A small-molecule ligand and the protein it binds are described below.
Small molecule (SMILES): CC(=O)N[C@@H]1[C@@H](O)[C@H](O)[C@@H](CO)O[C@H]1O

Binding-site contacts:
Ligand atom O7 contacts residue ASN283 of chain 1.B at 3.7 Å.
Ligand atom C7 contacts residue THR312 of chain 1.B at 4.0 Å.
Ligand atom N2 contacts residue ASN283 of chain 1.B at 2.8 Å (h-bond).
Ligand atom C6 contacts residue ALA281 of chain 1.B at 4.1 Å (hydrophobic).
Ligand atom C8 contacts residue SER311 of chain 1.B at 3.3 Å.
Ligand atom N2 contacts residue SER311 of chain 1.B at 4.5 Å.
Ligand atom C1 contacts residue ASN283 of chain 1.B at 1.4 Å.
Ligand atom C4 contacts residue ASN283 of chain 1.B at 4.2 Å.
Ligand atom C7 contacts residue ASN283 of chain 1.B at 3.2 Å.
Ligand atom C8 contacts residue ILE310 of chain 1.B at 3.7 Å (hydrophobic).
Ligand atom C7 contacts residue SER311 of chain 1.B at 3.5 Å.
Ligand atom C2 contacts residue ASN283 of chain 1.B at 2.4 Å.
Ligand atom O7 contacts residue SER311 of chain 1.B at 3.4 Å (h-bond).
Ligand atom O5 contacts residue ASN283 of chain 1.B at 2.4 Å (h-bond).
Ligand atom O5 contacts residue ALA281 of chain 1.B at 4.0 Å.
Ligand atom O7 contacts residue THR312 of chain 1.B at 3.3 Å.
Ligand atom C8 contacts residue THR312 of chain 1.B at 3.5 Å.
Ligand atom C5 contacts residue ALA281 of chain 1.B at 4.4 Å (hydrophobic).
Ligand atom C3 contacts residue ASN283 of chain 1.B at 3.8 Å.
Ligand atom O6 contacts residue ASP640 of chain 1.B at 4.1 Å.
Ligand atom C8 contacts residue ASN283 of chain 1.B at 4.0 Å.
Ligand atom C5 contacts residue ASN283 of chain 1.B at 3.7 Å.
Ligand atom O6 contacts residue ARG558 of chain 1.B at 4.2 Å.

Sequence of chain 1.B:
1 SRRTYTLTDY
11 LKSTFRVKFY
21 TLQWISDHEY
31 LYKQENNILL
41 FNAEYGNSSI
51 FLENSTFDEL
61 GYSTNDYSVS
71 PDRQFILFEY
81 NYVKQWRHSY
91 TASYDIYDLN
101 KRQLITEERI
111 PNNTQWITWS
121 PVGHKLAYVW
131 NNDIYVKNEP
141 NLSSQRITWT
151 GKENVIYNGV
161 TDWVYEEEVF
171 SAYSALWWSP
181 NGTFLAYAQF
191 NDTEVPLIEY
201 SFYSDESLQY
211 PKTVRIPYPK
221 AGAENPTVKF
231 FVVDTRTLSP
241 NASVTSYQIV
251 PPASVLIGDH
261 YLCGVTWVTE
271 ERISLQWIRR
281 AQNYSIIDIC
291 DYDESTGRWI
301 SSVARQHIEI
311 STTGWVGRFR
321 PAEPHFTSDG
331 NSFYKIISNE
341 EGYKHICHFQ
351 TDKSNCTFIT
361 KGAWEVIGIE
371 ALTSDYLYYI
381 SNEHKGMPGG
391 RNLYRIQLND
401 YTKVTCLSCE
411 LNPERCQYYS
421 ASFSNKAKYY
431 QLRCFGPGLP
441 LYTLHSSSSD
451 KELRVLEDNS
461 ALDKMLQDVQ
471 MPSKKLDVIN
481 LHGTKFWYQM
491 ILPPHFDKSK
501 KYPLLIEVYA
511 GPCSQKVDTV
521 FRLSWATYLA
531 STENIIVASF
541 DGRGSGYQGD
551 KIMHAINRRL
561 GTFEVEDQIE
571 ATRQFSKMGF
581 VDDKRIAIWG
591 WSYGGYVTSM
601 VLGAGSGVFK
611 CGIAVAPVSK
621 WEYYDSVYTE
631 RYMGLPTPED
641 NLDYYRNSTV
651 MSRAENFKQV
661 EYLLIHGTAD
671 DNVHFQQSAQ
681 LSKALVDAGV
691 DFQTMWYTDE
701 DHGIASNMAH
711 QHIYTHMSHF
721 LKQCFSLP